Sequence of chain 1.A:
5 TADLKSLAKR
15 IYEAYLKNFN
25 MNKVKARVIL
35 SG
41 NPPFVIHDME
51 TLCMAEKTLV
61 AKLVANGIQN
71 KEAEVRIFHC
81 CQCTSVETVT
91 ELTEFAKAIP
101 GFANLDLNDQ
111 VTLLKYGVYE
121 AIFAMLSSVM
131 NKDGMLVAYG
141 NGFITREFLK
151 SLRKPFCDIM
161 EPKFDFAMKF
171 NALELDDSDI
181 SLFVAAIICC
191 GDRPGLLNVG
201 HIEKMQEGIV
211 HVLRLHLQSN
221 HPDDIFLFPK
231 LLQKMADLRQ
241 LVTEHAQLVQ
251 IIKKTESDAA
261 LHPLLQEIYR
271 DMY

Sequence of chain 2.A:
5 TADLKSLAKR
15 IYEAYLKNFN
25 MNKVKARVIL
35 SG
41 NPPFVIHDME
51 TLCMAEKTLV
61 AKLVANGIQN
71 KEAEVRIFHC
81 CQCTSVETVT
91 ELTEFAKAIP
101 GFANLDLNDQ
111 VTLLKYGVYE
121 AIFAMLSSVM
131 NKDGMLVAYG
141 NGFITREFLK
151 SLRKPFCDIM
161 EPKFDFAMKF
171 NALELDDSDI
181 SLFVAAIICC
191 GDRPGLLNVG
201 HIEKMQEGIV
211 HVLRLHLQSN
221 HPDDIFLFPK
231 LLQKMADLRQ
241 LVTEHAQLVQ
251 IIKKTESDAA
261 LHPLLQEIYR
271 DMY

The small molecule below binds the protein below.
Small molecule (SMILES): CC[C@@H](Cc1ccc(OC)c(C(=O)NCc2ccc(Oc3ccc(F)cc3)c(F)c2)c1)C(=O)O

Binding-site contacts:
Ligand atom C19 contacts residue THR84 of chain 2.A at 3.5 Å.
Ligand atom C15 contacts residue VAL137 of chain 2.A at 3.6 Å (hydrophobic).
Ligand atom C30 contacts residue MET130 of chain 2.A at 3.8 Å (hydrophobic).
Ligand atom O37 contacts residue MET135 of chain 2.A at 3.6 Å (h-bond).
Ligand atom C13 contacts residue MET135 of chain 2.A at 3.5 Å (hydrophobic).
Ligand atom C11 contacts residue PHE123 of chain 2.A at 3.8 Å (hydrophobic).
Ligand atom C41 contacts residue CYS80 of chain 2.A at 3.8 Å (hydrophobic).
Ligand atom C37 contacts residue VAL137 of chain 2.A at 3.7 Å (hydrophobic).
Ligand atom O34 contacts residue TYR119 of chain 2.A at 2.6 Å (h-bond).
Ligand atom C15 contacts residue CYS81 of chain 2.A at 3.6 Å (hydrophobic).
Ligand atom O33 contacts residue HIS245 of chain 2.A at 2.8 Å (h-bond).
Ligand atom C36 contacts residue CYS80 of chain 2.A at 3.7 Å (hydrophobic).
Ligand atom C38 contacts residue ILE46 of chain 2.A at 3.8 Å (hydrophobic).
Ligand atom O37 contacts residue LEU126 of chain 2.A at 3.7 Å.
Ligand atom O34 contacts residue SER85 of chain 2.A at 2.6 Å (h-bond).
Ligand atom N35 contacts residue MET135 of chain 2.A at 3.4 Å.
Ligand atom F42 contacts residue CYS80 of chain 2.A at 3.0 Å.
Ligand atom O33 contacts residue TYR269 of chain 2.A at 2.8 Å (h-bond).
Ligand atom C1 contacts residue HIS245 of chain 2.A at 3.6 Å.
Ligand atom O33 contacts residue TYR119 of chain 2.A at 3.4 Å (h-bond).
Ligand atom C2 contacts residue SER85 of chain 2.A at 3.6 Å.
Ligand atom C11 contacts residue ILE159 of chain 2.A at 3.8 Å (hydrophobic).
Ligand atom C5 contacts residue HIS245 of chain 2.A at 3.6 Å.
Ligand atom F42 contacts residue THR84 of chain 2.A at 3.6 Å.
Ligand atom O1 contacts residue THR84 of chain 2.A at 3.8 Å.
Ligand atom C38 contacts residue VAL137 of chain 2.A at 3.7 Å (hydrophobic).
Ligand atom C16 contacts residue CYS81 of chain 2.A at 3.6 Å (hydrophobic).
Ligand atom C4 contacts residue PHE78 of chain 2.A at 3.5 Å (hydrophobic).
Ligand atom C1 contacts residue SER85 of chain 2.A at 3.5 Å.
Ligand atom O35 contacts residue CYS80 of chain 2.A at 3.5 Å.
Ligand atom C1 contacts residue TYR119 of chain 2.A at 3.3 Å (hydrophobic).
Ligand atom C14 contacts residue VAL137 of chain 2.A at 3.4 Å (hydrophobic).
Ligand atom F43 contacts residue ALA55 of chain 2.A at 3.6 Å.
Ligand atom C19 contacts residue VAL137 of chain 2.A at 3.7 Å (hydrophobic).
Ligand atom C4 contacts residue CYS81 of chain 2.A at 3.6 Å (hydrophobic).
Ligand atom O34 contacts residue LEU265 of chain 2.A at 3.8 Å.
Ligand atom C4 contacts residue GLN82 of chain 2.A at 3.8 Å.
Ligand atom C30 contacts residue MET160 of chain 2.A at 3.7 Å (hydrophobic).
Ligand atom C9 contacts residue LEU126 of chain 2.A at 3.6 Å (hydrophobic).
Ligand atom C30 contacts residue MET135 of chain 2.A at 3.7 Å (hydrophobic).